Binding-site contacts:
Ligand atom P2 contacts residue SER457 of chain 1.C at 3.3 Å.
Ligand atom O5P contacts residue ARG456 of chain 1.C at 3.4 Å (salt-bridge).
Ligand atom O5P contacts residue SER454 of chain 1.C at 3.8 Å.
Ligand atom P2 contacts residue LYS453 of chain 1.C at 3.8 Å.
Ligand atom O4P contacts residue PHE541 of chain 1.C at 3.4 Å (h-bond).
Ligand atom O4P contacts residue SER454 of chain 1.C at 4.4 Å.
Ligand atom O6 contacts residue LEU451 of chain 1.C at 4.3 Å.
Ligand atom O6P contacts residue GLY455 of chain 1.C at 4.2 Å.
Ligand atom O5P contacts residue THR452 of chain 1.C at 2.3 Å (h-bond).
Ligand atom O6P contacts residue SER454 of chain 1.C at 2.4 Å (h-bond).
Ligand atom O6P contacts residue THR452 of chain 1.C at 3.8 Å.
Ligand atom O5P contacts residue GLY455 of chain 1.C at 3.9 Å.
Ligand atom O4P contacts residue ARG456 of chain 1.C at 4.0 Å.
Ligand atom O5P contacts residue LYS453 of chain 1.C at 4.0 Å.
Ligand atom P2 contacts residue ARG456 of chain 1.C at 4.5 Å.
Ligand atom O6 contacts residue SER457 of chain 1.C at 3.9 Å.
Ligand atom O6 contacts residue THR452 of chain 1.C at 3.4 Å.
Ligand atom O6 contacts residue SER454 of chain 1.C at 4.2 Å.
Ligand atom C6 contacts residue LYS453 of chain 1.C at 3.7 Å.
Ligand atom O6P contacts residue ARG456 of chain 1.C at 4.3 Å.
Ligand atom P2 contacts residue SER454 of chain 1.C at 3.6 Å.
Ligand atom O6 contacts residue LYS453 of chain 1.C at 2.9 Å (salt-bridge).
Ligand atom P2 contacts residue THR452 of chain 1.C at 3.3 Å.
Ligand atom C6 contacts residue THR452 of chain 1.C at 4.5 Å.
Ligand atom O6P contacts residue LYS453 of chain 1.C at 3.9 Å.
Ligand atom O5P contacts residue SER457 of chain 1.C at 2.6 Å (h-bond).
Ligand atom O4P contacts residue SER457 of chain 1.C at 3.1 Å (h-bond).

Sequence of chain 1.C:
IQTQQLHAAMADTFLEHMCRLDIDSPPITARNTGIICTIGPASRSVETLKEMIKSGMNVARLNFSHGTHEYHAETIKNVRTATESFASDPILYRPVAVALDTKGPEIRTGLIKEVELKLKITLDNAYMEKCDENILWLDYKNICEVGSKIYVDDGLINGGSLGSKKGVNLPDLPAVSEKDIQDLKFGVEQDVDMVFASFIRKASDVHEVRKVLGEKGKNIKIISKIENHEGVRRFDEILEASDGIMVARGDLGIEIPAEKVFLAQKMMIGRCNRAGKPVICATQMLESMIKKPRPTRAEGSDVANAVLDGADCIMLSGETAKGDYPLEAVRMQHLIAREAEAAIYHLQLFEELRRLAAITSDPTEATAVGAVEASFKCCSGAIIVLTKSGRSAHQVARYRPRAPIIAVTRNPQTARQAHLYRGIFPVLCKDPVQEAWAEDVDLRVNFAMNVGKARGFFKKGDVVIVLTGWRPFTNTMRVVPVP

This protein binds this small molecule.
Small molecule (SMILES): O=P(O)(O)OC[C@H]1O[C@](O)(COP(=O)(O)O)[C@@H](O)[C@@H]1O